This protein binds this small molecule.
Small molecule (SMILES): CC(=O)N[C@H]1[C@H](O[C@H]2[C@H](O)[C@@H](NC(C)=O)CO[C@@H]2CO)O[C@H](CO)[C@@H](O)[C@@H]1O

Binding-site contacts:
Ligand atom C2 contacts residue ASN154 of chain 24.E at 2.6 Å.
Ligand atom C5 contacts residue THR156 of chain 24.E at 3.8 Å.
Ligand atom O6 contacts residue THR156 of chain 24.E at 3.5 Å (h-bond).
Ligand atom C7 contacts residue ASN154 of chain 24.E at 2.0 Å.
Ligand atom C3 contacts residue ASN154 of chain 24.E at 3.6 Å.
Ligand atom C7 contacts residue MET151 of chain 24.E at 4.3 Å (hydrophobic).
Ligand atom O7 contacts residue GLY150 of chain 24.E at 3.7 Å.
Ligand atom C8 contacts residue GLY150 of chain 24.E at 3.5 Å.
Ligand atom C7 contacts residue GLY150 of chain 24.E at 3.9 Å.
Ligand atom C1 contacts residue ASN154 of chain 24.E at 2.9 Å.
Ligand atom N2 contacts residue ASN154 of chain 24.E at 1.4 Å (h-bond).
Ligand atom O3 contacts residue ASN154 of chain 24.E at 4.1 Å.
Ligand atom C6 contacts residue THR156 of chain 24.E at 4.4 Å.
Ligand atom O7 contacts residue ASN154 of chain 24.E at 3.2 Å (h-bond).
Ligand atom C1 contacts residue THR156 of chain 24.E at 3.4 Å.
Ligand atom C8 contacts residue ASN154 of chain 24.E at 2.4 Å.
Ligand atom O7 contacts residue MET151 of chain 24.E at 3.6 Å.
Ligand atom C8 contacts residue VAL153 of chain 24.E at 4.3 Å (hydrophobic).
Ligand atom O5 contacts residue THR156 of chain 24.E at 3.2 Å (h-bond).
Ligand atom O5 contacts residue ASN154 of chain 24.E at 4.2 Å.

Sequence of chain 24.E:
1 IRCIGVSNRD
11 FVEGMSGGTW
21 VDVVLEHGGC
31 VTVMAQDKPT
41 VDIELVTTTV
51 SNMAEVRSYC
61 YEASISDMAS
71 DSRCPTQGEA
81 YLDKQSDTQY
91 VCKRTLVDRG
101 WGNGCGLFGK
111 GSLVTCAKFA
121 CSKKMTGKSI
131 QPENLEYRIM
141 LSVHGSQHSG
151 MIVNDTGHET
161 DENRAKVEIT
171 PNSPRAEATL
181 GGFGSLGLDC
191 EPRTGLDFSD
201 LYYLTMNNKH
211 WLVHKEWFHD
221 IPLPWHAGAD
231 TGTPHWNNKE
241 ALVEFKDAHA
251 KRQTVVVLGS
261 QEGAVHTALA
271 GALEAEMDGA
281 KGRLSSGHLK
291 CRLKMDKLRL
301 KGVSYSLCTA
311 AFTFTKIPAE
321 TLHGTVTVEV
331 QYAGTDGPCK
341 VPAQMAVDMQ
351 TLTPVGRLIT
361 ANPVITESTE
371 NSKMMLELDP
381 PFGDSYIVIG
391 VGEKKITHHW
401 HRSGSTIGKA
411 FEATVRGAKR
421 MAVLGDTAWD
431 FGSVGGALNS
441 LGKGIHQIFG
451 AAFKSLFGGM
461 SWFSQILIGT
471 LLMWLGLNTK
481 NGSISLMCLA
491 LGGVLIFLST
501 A